Sequence of chain 1.A:
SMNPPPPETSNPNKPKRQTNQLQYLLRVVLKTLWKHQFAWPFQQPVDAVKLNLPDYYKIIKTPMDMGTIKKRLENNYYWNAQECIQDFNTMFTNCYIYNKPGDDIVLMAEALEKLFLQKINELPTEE

The small molecule below binds the protein below.
Small molecule (SMILES): Nc1cc(O)c(C(=O)O)cc1/N=N/c1ccc(S(=O)(=O)Nc2ccccn2)cc1

Binding-site contacts:
Ligand atom O01 contacts residue TRP40 of chain 1.A at 2.8 Å.
Ligand atom C23 contacts residue ASP104 of chain 1.A at 4.0 Å.
Ligand atom C16 contacts residue MET108 of chain 1.A at 3.9 Å (hydrophobic).
Ligand atom O01 contacts residue PRO41 of chain 1.A at 3.6 Å.
Ligand atom C06 contacts residue DMS1 of chain 1.C at 4.1 Å.
Ligand atom C04 contacts residue TRP40 of chain 1.A at 4.2 Å (hydrophobic).
Ligand atom O03 contacts residue LEU51 of chain 1.A at 3.0 Å.
Ligand atom C14 contacts residue MET108 of chain 1.A at 3.6 Å (hydrophobic).
Ligand atom C14 contacts residue TRP40 of chain 1.A at 3.8 Å (hydrophobic).
Ligand atom C18 contacts residue MET108 of chain 1.A at 4.0 Å (hydrophobic).
Ligand atom N22 contacts residue ASP104 of chain 1.A at 4.1 Å.
Ligand atom C17 contacts residue ASP104 of chain 1.A at 3.4 Å.
Ligand atom C16 contacts residue ASP104 of chain 1.A at 3.5 Å.
Ligand atom O07 contacts residue LEU51 of chain 1.A at 3.3 Å.
Ligand atom C26 contacts residue LEU107 of chain 1.A at 4.2 Å (hydrophobic).
Ligand atom C04 contacts residue PRO41 of chain 1.A at 3.8 Å (hydrophobic).
Ligand atom C05 contacts residue PRO41 of chain 1.A at 3.6 Å (hydrophobic).
Ligand atom N91 contacts residue ILE105 of chain 1.A at 3.3 Å.
Ligand atom C13 contacts residue MET108 of chain 1.A at 3.6 Å (hydrophobic).
Ligand atom N12 contacts residue MET108 of chain 1.A at 4.2 Å.
Ligand atom C17 contacts residue MET108 of chain 1.A at 4.1 Å (hydrophobic).
Ligand atom C02 contacts residue LEU51 of chain 1.A at 4.0 Å (hydrophobic).
Ligand atom C26 contacts residue ASP104 of chain 1.A at 4.0 Å.
Ligand atom C25 contacts residue MET108 of chain 1.A at 3.9 Å (hydrophobic).
Ligand atom C10 contacts residue PRO41 of chain 1.A at 4.2 Å (hydrophobic).
Ligand atom C02 contacts residue PRO41 of chain 1.A at 3.8 Å (hydrophobic).
Ligand atom C15 contacts residue MET108 of chain 1.A at 3.8 Å (hydrophobic).
Ligand atom C09 contacts residue ILE105 of chain 1.A at 3.7 Å (hydrophobic).
Ligand atom O07 contacts residue DMS1 of chain 1.C at 3.2 Å.
Ligand atom C08 contacts residue DMS1 of chain 1.C at 4.1 Å.
Ligand atom C25 contacts residue PHE38 of chain 1.A at 3.8 Å (hydrophobic).
Ligand atom C05 contacts residue TRP40 of chain 1.A at 3.4 Å (hydrophobic).
Ligand atom C10 contacts residue ILE105 of chain 1.A at 3.8 Å (hydrophobic).
Ligand atom C08 contacts residue ILE105 of chain 1.A at 4.2 Å (hydrophobic).
Ligand atom N11 contacts residue TRP40 of chain 1.A at 3.9 Å.
Ligand atom C28 contacts residue ASP104 of chain 1.A at 3.2 Å.
Ligand atom N11 contacts residue ILE105 of chain 1.A at 4.0 Å.
Ligand atom C27 contacts residue ASP104 of chain 1.A at 3.1 Å.
Ligand atom C02 contacts residue TRP40 of chain 1.A at 3.9 Å (hydrophobic).
Ligand atom C10 contacts residue TRP40 of chain 1.A at 4.1 Å (hydrophobic).